Binding-site contacts:
Ligand atom O4 contacts residue GLY51 of chain 1.B at 3.9 Å.
Ligand atom O2 contacts residue GLN90 of chain 1.B at 3.1 Å (h-bond).
Ligand atom N2 contacts residue ASN153 of chain 1.F at 2.9 Å (h-bond).
Ligand atom N2 contacts residue GLU103 of chain 1.A at 3.4 Å (salt-bridge).
Ligand atom C6 contacts residue GLY101 of chain 1.A at 3.7 Å.
Ligand atom O3 contacts residue TYR92 of chain 1.B at 3.6 Å.
Ligand atom C1 contacts residue ASN153 of chain 1.F at 1.4 Å.
Ligand atom C5 contacts residue TYR105 of chain 1.A at 3.7 Å (hydrophobic).
Ligand atom C5 contacts residue ASN153 of chain 1.F at 3.6 Å.
Ligand atom O2 contacts residue TYR92 of chain 1.B at 3.1 Å.
Ligand atom O3 contacts residue PHE96 of chain 1.B at 3.4 Å.
Ligand atom O5 contacts residue ASN153 of chain 1.F at 2.4 Å (h-bond).
Ligand atom O2 contacts residue SER32 of chain 1.B at 3.7 Å.
Ligand atom C7 contacts residue ASN153 of chain 1.F at 3.7 Å.
Ligand atom C5 contacts residue GLU103 of chain 1.A at 3.6 Å.
Ligand atom C3 contacts residue ASN153 of chain 1.F at 3.8 Å.
Ligand atom O2 contacts residue TYR33 of chain 1.B at 3.6 Å.
Ligand atom O4 contacts residue TRP33 of chain 1.A at 3.8 Å.
Ligand atom O5 contacts residue PHE120 of chain 1.A at 3.0 Å.
Ligand atom C3 contacts residue GLU103 of chain 1.A at 3.4 Å.
Ligand atom O6 contacts residue TRP33 of chain 1.A at 3.8 Å.
Ligand atom C3 contacts residue SER54 of chain 1.B at 3.6 Å.
Ligand atom C1 contacts residue TYR92 of chain 1.B at 3.4 Å (hydrophobic).
Ligand atom O4 contacts residue GLU103 of chain 1.A at 3.0 Å (salt-bridge).
Ligand atom C6 contacts residue THR100 of chain 1.A at 3.9 Å.
Ligand atom C6 contacts residue TYR105 of chain 1.A at 3.8 Å (hydrophobic).
Ligand atom C6 contacts residue GLU103 of chain 1.A at 3.9 Å.
Ligand atom C2 contacts residue ASN153 of chain 1.F at 2.4 Å.
Ligand atom O7 contacts residue ASN153 of chain 1.F at 3.2 Å (h-bond).
Ligand atom O4 contacts residue PHE96 of chain 1.B at 3.2 Å.
Ligand atom O4 contacts residue SER54 of chain 1.B at 3.5 Å (h-bond).
Ligand atom C6 contacts residue SER32 of chain 1.B at 3.6 Å.
Ligand atom C6 contacts residue PHE120 of chain 1.A at 3.7 Å (hydrophobic).
Ligand atom O5 contacts residue TYR92 of chain 1.B at 3.1 Å (h-bond).
Ligand atom O5 contacts residue TYR50 of chain 1.B at 3.7 Å.
Ligand atom C8 contacts residue GLU103 of chain 1.A at 3.8 Å.
Ligand atom C4 contacts residue GLU103 of chain 1.A at 3.8 Å.
Ligand atom C2 contacts residue TYR92 of chain 1.B at 3.7 Å (hydrophobic).
Ligand atom O3 contacts residue GLU103 of chain 1.A at 3.1 Å (salt-bridge).
Ligand atom O3 contacts residue GLN90 of chain 1.B at 2.8 Å (h-bond).

Sequence of chain 1.B:
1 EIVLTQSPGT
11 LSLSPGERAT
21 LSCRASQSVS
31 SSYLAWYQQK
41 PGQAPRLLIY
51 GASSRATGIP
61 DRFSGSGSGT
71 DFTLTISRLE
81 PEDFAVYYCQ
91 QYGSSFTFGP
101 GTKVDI

Sequence of chain 1.A:
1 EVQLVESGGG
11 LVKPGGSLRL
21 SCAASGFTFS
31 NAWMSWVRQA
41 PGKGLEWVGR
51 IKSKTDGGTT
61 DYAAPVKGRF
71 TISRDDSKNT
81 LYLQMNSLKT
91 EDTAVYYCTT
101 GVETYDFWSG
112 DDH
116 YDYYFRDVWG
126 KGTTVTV

The small molecule below binds the protein below.
Small molecule (SMILES): CC(=O)N[C@H]1[C@H](O[C@H]2[C@H](O)[C@@H](NC(C)=O)CO[C@@H]2CO)O[C@H](CO)[C@@H](O[C@@H]2O[C@H](CO[C@H]3O[C@H](CO[C@H]4O[C@H](CO)[C@@H](O)[C@H](O)[C@@H]4O)[C@@H](O)[C@H](O[C@H]4O[C@H](CO)[C@@H](O)[C@H](O)[C@@H]4O)[C@@H]3O)[C@@H](O)[C@H](O[C@H]3O[C@H](CO)[C@@H](O)[C@H](O)[C@@H]3O)[C@@H]2O)[C@@H]1O

Sequence of chain 1.F:
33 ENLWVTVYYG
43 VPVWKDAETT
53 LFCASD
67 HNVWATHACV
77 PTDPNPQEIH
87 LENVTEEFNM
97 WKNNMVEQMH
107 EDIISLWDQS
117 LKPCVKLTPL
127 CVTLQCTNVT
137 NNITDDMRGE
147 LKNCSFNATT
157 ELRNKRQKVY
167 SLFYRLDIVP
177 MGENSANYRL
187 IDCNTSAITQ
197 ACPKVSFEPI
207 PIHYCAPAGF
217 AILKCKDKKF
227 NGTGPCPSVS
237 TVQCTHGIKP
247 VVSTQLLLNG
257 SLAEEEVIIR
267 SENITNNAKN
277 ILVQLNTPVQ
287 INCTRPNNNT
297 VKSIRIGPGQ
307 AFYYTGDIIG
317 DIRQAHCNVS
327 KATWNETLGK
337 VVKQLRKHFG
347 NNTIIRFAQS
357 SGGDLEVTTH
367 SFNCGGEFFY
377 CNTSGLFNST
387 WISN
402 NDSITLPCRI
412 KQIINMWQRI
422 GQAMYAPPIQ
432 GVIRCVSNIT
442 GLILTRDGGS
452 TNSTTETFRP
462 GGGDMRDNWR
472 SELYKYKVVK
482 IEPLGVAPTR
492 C